Binding-site contacts:
Ligand atom C7 contacts residue ASN305 of chain 1.C at 3.7 Å.
Ligand atom O7 contacts residue ASN305 of chain 1.C at 4.1 Å.
Ligand atom N2 contacts residue ASN305 of chain 1.C at 2.9 Å (h-bond).
Ligand atom C5 contacts residue ASN305 of chain 1.C at 3.7 Å.
Ligand atom C4 contacts residue ASN305 of chain 1.C at 4.2 Å.
Ligand atom C8 contacts residue LYS292 of chain 1.C at 3.6 Å.
Ligand atom C2 contacts residue ASN305 of chain 1.C at 2.5 Å.
Ligand atom C3 contacts residue ASN305 of chain 1.C at 3.8 Å.
Ligand atom O5 contacts residue ASN305 of chain 1.C at 2.4 Å (h-bond).
Ligand atom C7 contacts residue LYS292 of chain 1.C at 4.3 Å.
Ligand atom C8 contacts residue TRP311 of chain 1.C at 3.9 Å (hydrophobic).
Ligand atom C1 contacts residue ASN305 of chain 1.C at 1.4 Å.
Ligand atom O7 contacts residue LYS292 of chain 1.C at 4.3 Å.

Sequence of chain 1.C:
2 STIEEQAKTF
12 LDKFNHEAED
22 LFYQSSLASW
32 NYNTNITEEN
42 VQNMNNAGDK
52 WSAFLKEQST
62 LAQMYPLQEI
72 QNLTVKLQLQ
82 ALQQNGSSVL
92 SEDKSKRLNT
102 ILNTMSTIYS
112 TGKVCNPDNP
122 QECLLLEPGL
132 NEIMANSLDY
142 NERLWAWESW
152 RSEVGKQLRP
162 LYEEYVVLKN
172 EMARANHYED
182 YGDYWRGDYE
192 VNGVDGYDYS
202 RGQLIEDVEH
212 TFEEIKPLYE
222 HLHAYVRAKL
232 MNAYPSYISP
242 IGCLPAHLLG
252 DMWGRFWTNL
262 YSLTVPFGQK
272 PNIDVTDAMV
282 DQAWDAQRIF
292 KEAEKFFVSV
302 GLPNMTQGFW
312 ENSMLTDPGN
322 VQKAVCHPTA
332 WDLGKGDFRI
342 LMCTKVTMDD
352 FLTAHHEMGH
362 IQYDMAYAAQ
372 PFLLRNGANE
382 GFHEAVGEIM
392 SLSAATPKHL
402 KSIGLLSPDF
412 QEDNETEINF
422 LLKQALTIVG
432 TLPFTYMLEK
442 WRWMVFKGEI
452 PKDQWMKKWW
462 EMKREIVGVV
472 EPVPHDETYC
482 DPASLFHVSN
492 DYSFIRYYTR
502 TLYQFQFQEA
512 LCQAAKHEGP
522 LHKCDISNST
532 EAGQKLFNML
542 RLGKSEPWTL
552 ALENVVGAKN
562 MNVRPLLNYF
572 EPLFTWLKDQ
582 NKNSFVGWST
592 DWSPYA

A protein and the small-molecule ligand that binds it are described below.
Small molecule (SMILES): CC(=O)N[C@@H]1[C@@H](O)[C@H](O)[C@@H](CO)O[C@H]1O